Binding-site contacts:
Ligand atom C8 contacts residue LEU242 of chain 2.D at 3.5 Å (hydrophobic).
Ligand atom C8 contacts residue SER423 of chain 2.D at 3.9 Å.
Ligand atom C2 contacts residue ASN243 of chain 2.D at 2.5 Å.
Ligand atom O3 contacts residue CYS421 of chain 2.D at 4.0 Å.
Ligand atom C3 contacts residue GLU192 of chain 2.D at 4.3 Å.
Ligand atom C3 contacts residue ASN243 of chain 2.D at 3.8 Å.
Ligand atom O4 contacts residue GLU192 of chain 2.D at 4.2 Å.
Ligand atom C5 contacts residue GLU192 of chain 2.D at 3.2 Å.
Ligand atom N2 contacts residue ASN243 of chain 2.D at 2.9 Å (h-bond).
Ligand atom O5 contacts residue ASN243 of chain 2.D at 2.4 Å (h-bond).
Ligand atom C5 contacts residue SER422 of chain 2.D at 3.6 Å.
Ligand atom C1 contacts residue SER422 of chain 2.D at 4.0 Å.
Ligand atom O5 contacts residue GLU192 of chain 2.D at 3.8 Å.
Ligand atom O7 contacts residue PRO193 of chain 2.D at 3.4 Å.
Ligand atom C4 contacts residue GLU192 of chain 2.D at 4.1 Å.
Ligand atom O6 contacts residue CYS421 of chain 2.D at 4.5 Å.
Ligand atom N2 contacts residue SER423 of chain 2.D at 3.0 Å (h-bond).
Ligand atom O7 contacts residue SER422 of chain 2.D at 4.4 Å.
Ligand atom C2 contacts residue SER422 of chain 2.D at 4.2 Å.
Ligand atom C3 contacts residue SER422 of chain 2.D at 3.6 Å.
Ligand atom C6 contacts residue GLU192 of chain 2.D at 4.0 Å.
Ligand atom C7 contacts residue ASN356 of chain 2.D at 4.0 Å.
Ligand atom C7 contacts residue SER423 of chain 2.D at 4.0 Å.
Ligand atom C5 contacts residue ASN243 of chain 2.D at 3.7 Å.
Ligand atom C6 contacts residue GLY358 of chain 2.D at 4.4 Å.
Ligand atom O7 contacts residue ASN243 of chain 2.D at 3.7 Å.
Ligand atom C4 contacts residue ASN243 of chain 2.D at 4.2 Å.
Ligand atom C1 contacts residue ASN243 of chain 2.D at 1.4 Å.
Ligand atom O5 contacts residue SER422 of chain 2.D at 4.2 Å.
Ligand atom O7 contacts residue ASN356 of chain 2.D at 4.3 Å.
Ligand atom C8 contacts residue PHE355 of chain 2.D at 3.9 Å (hydrophobic).
Ligand atom C1 contacts residue SER423 of chain 2.D at 4.0 Å.
Ligand atom C3 contacts residue SER423 of chain 2.D at 4.1 Å.
Ligand atom C7 contacts residue ASN243 of chain 2.D at 3.5 Å.
Ligand atom O6 contacts residue GLY358 of chain 2.D at 3.6 Å.
Ligand atom C8 contacts residue ASN356 of chain 2.D at 3.4 Å.
Ligand atom C4 contacts residue SER422 of chain 2.D at 4.0 Å.
Ligand atom C1 contacts residue GLU192 of chain 2.D at 3.9 Å.
Ligand atom C2 contacts residue SER423 of chain 2.D at 3.9 Å.
Ligand atom O4 contacts residue SER422 of chain 2.D at 4.0 Å.

Sequence of chain 2.D:
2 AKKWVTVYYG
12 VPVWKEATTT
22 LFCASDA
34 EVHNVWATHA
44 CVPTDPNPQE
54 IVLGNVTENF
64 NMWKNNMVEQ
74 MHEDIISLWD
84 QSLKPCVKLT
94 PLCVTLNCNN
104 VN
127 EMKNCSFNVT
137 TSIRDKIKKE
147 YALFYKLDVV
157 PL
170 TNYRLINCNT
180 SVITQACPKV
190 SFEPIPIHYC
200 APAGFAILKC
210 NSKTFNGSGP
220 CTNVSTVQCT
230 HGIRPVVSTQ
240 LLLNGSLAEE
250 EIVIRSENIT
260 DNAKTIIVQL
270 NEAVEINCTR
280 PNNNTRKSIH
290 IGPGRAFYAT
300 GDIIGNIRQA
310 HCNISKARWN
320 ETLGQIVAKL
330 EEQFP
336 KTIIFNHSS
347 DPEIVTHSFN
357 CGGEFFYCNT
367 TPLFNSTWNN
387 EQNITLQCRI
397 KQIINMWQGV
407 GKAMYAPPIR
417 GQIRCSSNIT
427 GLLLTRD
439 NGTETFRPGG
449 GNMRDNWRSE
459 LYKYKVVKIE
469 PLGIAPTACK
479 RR

A small-molecule ligand and the protein it binds are described below.
Small molecule (SMILES): CC(=O)N[C@H]1[C@H](O[C@H]2[C@H](O)[C@@H](NC(C)=O)CO[C@@H]2CO)O[C@H](CO)[C@@H](O)[C@@H]1O